Sequence of chain 1.A:
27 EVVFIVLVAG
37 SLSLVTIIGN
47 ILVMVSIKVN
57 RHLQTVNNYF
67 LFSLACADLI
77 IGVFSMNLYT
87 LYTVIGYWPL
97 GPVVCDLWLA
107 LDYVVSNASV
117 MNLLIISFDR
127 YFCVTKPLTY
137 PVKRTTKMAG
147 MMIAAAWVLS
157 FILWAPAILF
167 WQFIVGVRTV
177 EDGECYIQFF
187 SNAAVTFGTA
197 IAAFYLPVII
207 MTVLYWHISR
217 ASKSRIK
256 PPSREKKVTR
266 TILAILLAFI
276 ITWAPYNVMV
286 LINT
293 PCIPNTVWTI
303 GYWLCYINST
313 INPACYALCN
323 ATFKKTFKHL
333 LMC

This small molecule binds to this protein.
Small molecule (SMILES): CC(=O)OCC[N+](C)(C)C

Binding-site contacts:
Ligand atom C3 contacts residue TYR281 of chain 1.A at 3.9 Å (hydrophobic).
Ligand atom N1 contacts residue TYR281 of chain 1.A at 4.4 Å.
Ligand atom N1 contacts residue CYS307 of chain 1.A at 4.5 Å.
Ligand atom C3 contacts residue SER112 of chain 1.A at 3.7 Å.
Ligand atom C10 contacts residue TYR308 of chain 1.A at 4.2 Å (hydrophobic).
Ligand atom O7 contacts residue ASN282 of chain 1.A at 4.4 Å.
Ligand atom C2 contacts residue TYR109 of chain 1.A at 3.8 Å (hydrophobic).
Ligand atom C3 contacts residue TRP278 of chain 1.A at 4.1 Å (hydrophobic).
Ligand atom C2 contacts residue SER112 of chain 1.A at 4.5 Å.
Ligand atom C10 contacts residue CYS307 of chain 1.A at 3.9 Å (hydrophobic).
Ligand atom O7 contacts residue TRP160 of chain 1.A at 3.9 Å.
Ligand atom C10 contacts residue TRP278 of chain 1.A at 4.5 Å (hydrophobic).
Ligand atom C6 contacts residue SER112 of chain 1.A at 3.7 Å.
Ligand atom N1 contacts residue SER112 of chain 1.A at 3.8 Å.
Ligand atom C2 contacts residue TYR281 of chain 1.A at 3.3 Å (hydrophobic).
Ligand atom C8 contacts residue SER112 of chain 1.A at 3.4 Å.
Ligand atom C5 contacts residue TRP278 of chain 1.A at 3.9 Å (hydrophobic).
Ligand atom O4 contacts residue TYR281 of chain 1.A at 3.2 Å.
Ligand atom C8 contacts residue ASP108 of chain 1.A at 3.3 Å.
Ligand atom C10 contacts residue SER112 of chain 1.A at 3.1 Å.
Ligand atom C3 contacts residue TYR109 of chain 1.A at 4.2 Å (hydrophobic).
Ligand atom O4 contacts residue TRP278 of chain 1.A at 4.0 Å.
Ligand atom C5 contacts residue TYR281 of chain 1.A at 4.2 Å (hydrophobic).
Ligand atom C6 contacts residue TRP278 of chain 1.A at 3.9 Å (hydrophobic).
Ligand atom C8 contacts residue TYR109 of chain 1.A at 3.9 Å (hydrophobic).
Ligand atom C9 contacts residue TYR304 of chain 1.A at 3.4 Å (hydrophobic).
Ligand atom C6 contacts residue ASN113 of chain 1.A at 4.0 Å.
Ligand atom N1 contacts residue TYR308 of chain 1.A at 4.1 Å.
Ligand atom O7 contacts residue TRP278 of chain 1.A at 4.2 Å.
Ligand atom C8 contacts residue TYR308 of chain 1.A at 3.8 Å (hydrophobic).
Ligand atom O7 contacts residue TYR281 of chain 1.A at 4.3 Å.
Ligand atom C9 contacts residue CYS307 of chain 1.A at 3.9 Å (hydrophobic).
Ligand atom C9 contacts residue TYR281 of chain 1.A at 4.5 Å (hydrophobic).
Ligand atom C9 contacts residue TYR308 of chain 1.A at 3.7 Å (hydrophobic).
Ligand atom C6 contacts residue TYR109 of chain 1.A at 3.5 Å (hydrophobic).